Sequence of chain 1.D:
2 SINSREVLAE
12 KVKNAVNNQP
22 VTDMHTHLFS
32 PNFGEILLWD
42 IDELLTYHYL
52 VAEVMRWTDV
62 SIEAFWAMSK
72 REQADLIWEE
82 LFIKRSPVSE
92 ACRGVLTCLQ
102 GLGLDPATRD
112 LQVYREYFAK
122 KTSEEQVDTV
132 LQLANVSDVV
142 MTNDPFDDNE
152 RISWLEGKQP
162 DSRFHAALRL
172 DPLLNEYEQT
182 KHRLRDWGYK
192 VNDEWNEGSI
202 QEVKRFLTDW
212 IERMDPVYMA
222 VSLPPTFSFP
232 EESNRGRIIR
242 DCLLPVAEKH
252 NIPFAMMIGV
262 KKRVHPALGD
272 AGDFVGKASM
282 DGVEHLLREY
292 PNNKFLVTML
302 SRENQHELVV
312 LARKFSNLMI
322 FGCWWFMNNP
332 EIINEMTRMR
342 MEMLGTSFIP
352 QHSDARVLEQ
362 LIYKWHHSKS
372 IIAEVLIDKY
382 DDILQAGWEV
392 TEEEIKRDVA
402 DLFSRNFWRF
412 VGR

This protein binds this small molecule.
Small molecule (SMILES): O=C[C@H](O)[C@@H](O)[C@H](O)[C@H](O)C(=O)O

Binding-site contacts:
Ligand atom O5 contacts residue HIS26 of chain 1.D at 3.8 Å.
Ligand atom O6A contacts residue MET258 of chain 1.D at 3.7 Å.
Ligand atom O3 contacts residue ARG357 of chain 1.D at 3.1 Å (salt-bridge).
Ligand atom O2 contacts residue ARG357 of chain 1.D at 2.7 Å (salt-bridge).
Ligand atom O6B contacts residue ZN1 of chain 1.Z at 2.4 Å.
Ligand atom C2 contacts residue ASP355 of chain 1.D at 3.8 Å.
Ligand atom C6 contacts residue ZN1 of chain 1.Z at 3.0 Å.
Ligand atom C6 contacts residue ARG170 of chain 1.D at 3.5 Å.
Ligand atom O6B contacts residue HIS28 of chain 1.D at 3.2 Å (h-bond).
Ligand atom O4 contacts residue ARG357 of chain 1.D at 3.9 Å.
Ligand atom C6 contacts residue TRP325 of chain 1.D at 3.9 Å (hydrophobic).
Ligand atom O3 contacts residue HIS49 of chain 1.D at 2.9 Å (h-bond).
Ligand atom C2 contacts residue ARG357 of chain 1.D at 3.9 Å.
Ligand atom C3 contacts residue TRP326 of chain 1.D at 3.9 Å (hydrophobic).
Ligand atom O1 contacts residue TRP326 of chain 1.D at 3.5 Å.
Ligand atom C2 contacts residue ZN1 of chain 1.Z at 3.7 Å.
Ligand atom C5 contacts residue TRP325 of chain 1.D at 3.6 Å (hydrophobic).
Ligand atom O6A contacts residue TRP325 of chain 1.D at 3.8 Å.
Ligand atom O6A contacts residue ARG170 of chain 1.D at 2.6 Å (salt-bridge).
Ligand atom C3 contacts residue HIS49 of chain 1.D at 3.9 Å.
Ligand atom O5 contacts residue ZN1 of chain 1.Z at 2.0 Å.
Ligand atom O5 contacts residue TRP325 of chain 1.D at 2.7 Å (h-bond).
Ligand atom C5 contacts residue ZN1 of chain 1.Z at 2.9 Å.
Ligand atom O2 contacts residue HIS49 of chain 1.D at 3.5 Å (h-bond).
Ligand atom O6B contacts residue ARG170 of chain 1.D at 3.0 Å (salt-bridge).
Ligand atom O6B contacts residue MET258 of chain 1.D at 3.1 Å.
Ligand atom C6 contacts residue MET258 of chain 1.D at 3.5 Å (hydrophobic).
Ligand atom O6B contacts residue HIS26 of chain 1.D at 3.2 Å (h-bond).
Ligand atom C4 contacts residue HIS28 of chain 1.D at 3.8 Å.
Ligand atom C1 contacts residue TRP326 of chain 1.D at 3.6 Å (hydrophobic).
Ligand atom C1 contacts residue ASP355 of chain 1.D at 3.7 Å.
Ligand atom O5 contacts residue ASP355 of chain 1.D at 3.2 Å (salt-bridge).
Ligand atom O6A contacts residue SER223 of chain 1.D at 3.7 Å.
Ligand atom C1 contacts residue TYR50 of chain 1.D at 3.4 Å (hydrophobic).
Ligand atom O1 contacts residue TYR50 of chain 1.D at 2.8 Å (h-bond).
Ligand atom C4 contacts residue ARG357 of chain 1.D at 3.8 Å.
Ligand atom O5 contacts residue HIS28 of chain 1.D at 3.7 Å.
Ligand atom C3 contacts residue ARG357 of chain 1.D at 3.9 Å.
Ligand atom C4 contacts residue ZN1 of chain 1.Z at 3.5 Å.
Ligand atom O1 contacts residue ASP355 of chain 1.D at 2.8 Å (salt-bridge).